Sequence of chain 1.A:
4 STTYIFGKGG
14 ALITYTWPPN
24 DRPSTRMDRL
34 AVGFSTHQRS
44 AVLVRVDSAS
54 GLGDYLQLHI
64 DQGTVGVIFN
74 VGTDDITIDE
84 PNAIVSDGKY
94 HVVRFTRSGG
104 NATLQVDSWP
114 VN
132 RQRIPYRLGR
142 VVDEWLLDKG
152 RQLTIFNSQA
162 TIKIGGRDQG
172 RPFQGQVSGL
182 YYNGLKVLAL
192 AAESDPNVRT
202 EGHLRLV

Binding-site contacts:
Ligand atom N2 contacts residue SER101 of chain 1.A at 4.1 Å.
Ligand atom O5 contacts residue LEU148 of chain 1.A at 3.8 Å.
Ligand atom C1 contacts residue TRP146 of chain 1.A at 4.4 Å (hydrophobic).
Ligand atom C8 contacts residue SER101 of chain 1.A at 3.6 Å.
Ligand atom C6 contacts residue LEU147 of chain 1.A at 4.0 Å (hydrophobic).
Ligand atom O5 contacts residue TRP146 of chain 1.A at 3.5 Å.
Ligand atom C7 contacts residue SER101 of chain 1.A at 3.6 Å.
Ligand atom C5 contacts residue LEU148 of chain 1.A at 4.4 Å (hydrophobic).
Ligand atom C7 contacts residue ASN104 of chain 1.A at 3.9 Å.
Ligand atom C5 contacts residue LEU147 of chain 1.A at 3.4 Å (hydrophobic).
Ligand atom O4 contacts residue TRP146 of chain 1.A at 4.2 Å.
Ligand atom C6 contacts residue TRP146 of chain 1.A at 3.6 Å (hydrophobic).
Ligand atom C8 contacts residue ARG29 of chain 1.A at 3.5 Å.
Ligand atom O7 contacts residue ARG29 of chain 1.A at 3.7 Å.
Ligand atom C7 contacts residue LEU148 of chain 1.A at 4.3 Å (hydrophobic).
Ligand atom O6 contacts residue LEU148 of chain 1.A at 4.3 Å.
Ligand atom C5 contacts residue ASN104 of chain 1.A at 3.7 Å.
Ligand atom C8 contacts residue GLY102 of chain 1.A at 3.5 Å.
Ligand atom O7 contacts residue SER101 of chain 1.A at 3.1 Å (h-bond).
Ligand atom O6 contacts residue TRP146 of chain 1.A at 3.7 Å.
Ligand atom C7 contacts residue ARG29 of chain 1.A at 3.8 Å.
Ligand atom O7 contacts residue ASN104 of chain 1.A at 3.9 Å.
Ligand atom C6 contacts residue TRP146 of chain 1.A at 4.2 Å (hydrophobic).
Ligand atom O5 contacts residue LEU147 of chain 1.A at 3.9 Å.
Ligand atom C4 contacts residue LEU147 of chain 1.A at 4.4 Å (hydrophobic).
Ligand atom N2 contacts residue ASN104 of chain 1.A at 3.4 Å (h-bond).
Ligand atom C8 contacts residue THR155 of chain 1.A at 3.7 Å.
Ligand atom C1 contacts residue ASN104 of chain 1.A at 1.9 Å.
Ligand atom O5 contacts residue ASN104 of chain 1.A at 2.3 Å (h-bond).
Ligand atom C6 contacts residue LEU148 of chain 1.A at 3.7 Å (hydrophobic).
Ligand atom C6 contacts residue LEU148 of chain 1.A at 3.4 Å (hydrophobic).
Ligand atom C3 contacts residue ASN104 of chain 1.A at 4.2 Å.
Ligand atom C5 contacts residue LEU148 of chain 1.A at 4.4 Å (hydrophobic).
Ligand atom O6 contacts residue TRP146 of chain 1.A at 3.5 Å.
Ligand atom C4 contacts residue TRP146 of chain 1.A at 3.9 Å (hydrophobic).
Ligand atom C8 contacts residue LEU148 of chain 1.A at 3.8 Å (hydrophobic).
Ligand atom C1 contacts residue LEU147 of chain 1.A at 3.9 Å (hydrophobic).
Ligand atom C4 contacts residue ASN104 of chain 1.A at 4.4 Å.
Ligand atom C2 contacts residue ASN104 of chain 1.A at 2.8 Å.
Ligand atom O3 contacts residue TRP146 of chain 1.A at 3.8 Å.

A small-molecule ligand and the protein it binds are described below.
Small molecule (SMILES): CC(=O)N[C@H]1[C@H](O[C@H]2[C@H](O)[C@@H](NC(C)=O)CO[C@@H]2CO[C@@H]2O[C@H](CO)[C@@H](O)[C@H](O)[C@@H]2O)O[C@H](CO)[C@@H](O)[C@@H]1O